This small molecule binds to this protein.
Small molecule (SMILES): CC(=O)N[C@@H]1[C@@H](O)[C@H](O)[C@@H](CO)O[C@H]1O

Binding-site contacts:
Ligand atom N2 contacts residue ASN234 of chain 1.B at 2.8 Å (h-bond).
Ligand atom C8 contacts residue ASN234 of chain 1.B at 4.1 Å.
Ligand atom C4 contacts residue ASN234 of chain 1.B at 4.2 Å.
Ligand atom C2 contacts residue ASN234 of chain 1.B at 2.4 Å.
Ligand atom C1 contacts residue ASN234 of chain 1.B at 1.4 Å.
Ligand atom C7 contacts residue ASN234 of chain 1.B at 3.6 Å.
Ligand atom C5 contacts residue ASN234 of chain 1.B at 3.6 Å.
Ligand atom O5 contacts residue ASN234 of chain 1.B at 2.4 Å (h-bond).
Ligand atom O7 contacts residue ASN234 of chain 1.B at 4.5 Å.
Ligand atom C3 contacts residue ASN234 of chain 1.B at 3.8 Å.

Sequence of chain 1.B:
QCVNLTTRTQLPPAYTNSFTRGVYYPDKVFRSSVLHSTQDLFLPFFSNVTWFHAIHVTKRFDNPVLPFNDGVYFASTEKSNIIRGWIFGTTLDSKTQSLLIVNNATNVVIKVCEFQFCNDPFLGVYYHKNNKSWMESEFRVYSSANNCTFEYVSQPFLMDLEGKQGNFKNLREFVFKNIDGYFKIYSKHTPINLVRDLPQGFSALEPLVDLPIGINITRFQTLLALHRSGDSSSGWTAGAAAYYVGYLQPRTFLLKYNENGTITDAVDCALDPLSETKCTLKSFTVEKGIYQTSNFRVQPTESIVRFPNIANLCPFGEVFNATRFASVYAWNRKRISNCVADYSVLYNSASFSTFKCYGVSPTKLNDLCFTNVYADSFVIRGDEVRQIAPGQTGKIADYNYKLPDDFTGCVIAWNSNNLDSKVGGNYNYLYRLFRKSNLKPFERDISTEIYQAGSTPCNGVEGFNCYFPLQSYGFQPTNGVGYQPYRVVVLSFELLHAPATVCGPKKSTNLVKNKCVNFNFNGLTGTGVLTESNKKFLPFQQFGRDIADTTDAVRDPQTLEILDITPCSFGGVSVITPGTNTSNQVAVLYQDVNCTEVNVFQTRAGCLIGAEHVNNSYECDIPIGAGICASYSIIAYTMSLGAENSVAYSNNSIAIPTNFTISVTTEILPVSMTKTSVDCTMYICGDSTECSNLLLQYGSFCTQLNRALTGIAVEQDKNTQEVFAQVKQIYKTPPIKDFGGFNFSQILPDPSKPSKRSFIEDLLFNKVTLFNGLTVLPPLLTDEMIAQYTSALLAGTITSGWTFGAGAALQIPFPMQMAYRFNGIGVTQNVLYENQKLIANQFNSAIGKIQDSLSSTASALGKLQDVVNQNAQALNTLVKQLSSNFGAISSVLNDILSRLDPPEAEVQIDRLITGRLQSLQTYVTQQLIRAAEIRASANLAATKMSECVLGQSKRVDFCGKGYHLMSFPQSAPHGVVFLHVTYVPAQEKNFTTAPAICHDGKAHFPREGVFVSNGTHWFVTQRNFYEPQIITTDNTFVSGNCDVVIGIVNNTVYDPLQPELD